Binding-site contacts:
Ligand atom CD1 contacts residue THR349 of chain 17.A at 4.3 Å.
Ligand atom CG2 contacts residue PHE71 of chain 17.A at 4.0 Å (hydrophobic).

The small molecule below binds the protein below.
Small molecule (SMILES): CC[C@H](C)[C@@H](C=O)NC(=O)[C@H](CO)NC(=O)[C@H](CCCCN)NC(=O)[C@@H](N)C(C)C

Sequence of chain 17.A:
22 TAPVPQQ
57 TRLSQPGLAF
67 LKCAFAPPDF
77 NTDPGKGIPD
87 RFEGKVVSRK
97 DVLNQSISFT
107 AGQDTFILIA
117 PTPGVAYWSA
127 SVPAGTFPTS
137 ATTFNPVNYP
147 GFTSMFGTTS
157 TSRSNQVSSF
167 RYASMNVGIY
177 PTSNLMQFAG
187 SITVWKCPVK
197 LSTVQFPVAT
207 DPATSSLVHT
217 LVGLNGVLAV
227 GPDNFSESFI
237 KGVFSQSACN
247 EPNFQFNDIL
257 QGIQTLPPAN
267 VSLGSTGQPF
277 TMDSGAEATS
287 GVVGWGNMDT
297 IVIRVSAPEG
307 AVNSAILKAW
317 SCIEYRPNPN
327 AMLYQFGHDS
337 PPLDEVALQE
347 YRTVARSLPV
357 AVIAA